The small molecule below binds the protein below.
Small molecule (SMILES): CC(=O)N[C@@H]1[C@@H](O)[C@H](O)[C@@H](CO)O[C@H]1O

Binding-site contacts:
Ligand atom C7 contacts residue ASN61 of chain 1.B at 3.4 Å.
Ligand atom C8 contacts residue ASN61 of chain 1.B at 3.7 Å.
Ligand atom C5 contacts residue ASN61 of chain 1.B at 3.6 Å.
Ligand atom C1 contacts residue ASN61 of chain 1.B at 1.4 Å.
Ligand atom C7 contacts residue ASN30 of chain 1.B at 4.2 Å.
Ligand atom C7 contacts residue THR29 of chain 1.B at 4.2 Å.
Ligand atom O7 contacts residue THR29 of chain 1.B at 3.4 Å (h-bond).
Ligand atom C4 contacts residue ASN61 of chain 1.B at 4.2 Å.
Ligand atom O7 contacts residue ASN61 of chain 1.B at 3.7 Å.
Ligand atom O7 contacts residue SER60 of chain 1.B at 4.0 Å.
Ligand atom O5 contacts residue ASN61 of chain 1.B at 2.3 Å (h-bond).
Ligand atom N2 contacts residue THR29 of chain 1.B at 4.4 Å.
Ligand atom N2 contacts residue ASN61 of chain 1.B at 2.8 Å (h-bond).
Ligand atom C1 contacts residue TYR28 of chain 1.B at 3.8 Å (hydrophobic).
Ligand atom O7 contacts residue ASN30 of chain 1.B at 3.3 Å (h-bond).
Ligand atom C8 contacts residue ASN30 of chain 1.B at 4.3 Å.
Ligand atom O5 contacts residue TYR28 of chain 1.B at 4.3 Å.
Ligand atom C2 contacts residue ASN61 of chain 1.B at 2.5 Å.
Ligand atom N2 contacts residue TYR28 of chain 1.B at 4.4 Å.
Ligand atom C3 contacts residue ASN61 of chain 1.B at 3.8 Å.

Sequence of chain 1.B:
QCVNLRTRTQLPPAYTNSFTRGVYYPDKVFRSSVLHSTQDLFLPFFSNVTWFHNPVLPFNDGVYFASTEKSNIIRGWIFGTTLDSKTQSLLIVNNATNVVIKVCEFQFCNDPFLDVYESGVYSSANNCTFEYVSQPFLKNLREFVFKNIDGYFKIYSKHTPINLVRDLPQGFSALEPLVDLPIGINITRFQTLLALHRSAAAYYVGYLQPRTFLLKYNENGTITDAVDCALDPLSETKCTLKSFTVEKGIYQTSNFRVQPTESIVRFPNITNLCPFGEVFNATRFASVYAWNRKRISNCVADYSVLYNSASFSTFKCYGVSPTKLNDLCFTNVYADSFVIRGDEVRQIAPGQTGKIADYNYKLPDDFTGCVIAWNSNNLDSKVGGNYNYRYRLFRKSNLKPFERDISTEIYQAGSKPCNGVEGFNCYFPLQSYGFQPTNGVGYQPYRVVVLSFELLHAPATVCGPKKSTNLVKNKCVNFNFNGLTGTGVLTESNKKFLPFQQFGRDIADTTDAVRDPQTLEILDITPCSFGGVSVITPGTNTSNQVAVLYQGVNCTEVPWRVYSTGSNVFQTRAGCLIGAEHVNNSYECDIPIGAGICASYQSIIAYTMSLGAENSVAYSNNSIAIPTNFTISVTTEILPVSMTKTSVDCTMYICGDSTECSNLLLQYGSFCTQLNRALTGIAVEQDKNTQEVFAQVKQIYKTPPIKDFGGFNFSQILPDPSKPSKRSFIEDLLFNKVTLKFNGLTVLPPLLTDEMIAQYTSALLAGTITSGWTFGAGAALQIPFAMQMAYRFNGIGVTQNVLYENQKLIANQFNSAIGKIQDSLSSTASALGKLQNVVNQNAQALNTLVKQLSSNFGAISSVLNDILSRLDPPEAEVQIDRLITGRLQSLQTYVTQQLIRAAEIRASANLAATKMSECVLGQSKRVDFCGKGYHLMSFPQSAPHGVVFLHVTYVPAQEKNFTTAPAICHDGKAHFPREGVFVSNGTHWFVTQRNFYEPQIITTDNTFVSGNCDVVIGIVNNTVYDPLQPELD